Sequence of chain 1.D:
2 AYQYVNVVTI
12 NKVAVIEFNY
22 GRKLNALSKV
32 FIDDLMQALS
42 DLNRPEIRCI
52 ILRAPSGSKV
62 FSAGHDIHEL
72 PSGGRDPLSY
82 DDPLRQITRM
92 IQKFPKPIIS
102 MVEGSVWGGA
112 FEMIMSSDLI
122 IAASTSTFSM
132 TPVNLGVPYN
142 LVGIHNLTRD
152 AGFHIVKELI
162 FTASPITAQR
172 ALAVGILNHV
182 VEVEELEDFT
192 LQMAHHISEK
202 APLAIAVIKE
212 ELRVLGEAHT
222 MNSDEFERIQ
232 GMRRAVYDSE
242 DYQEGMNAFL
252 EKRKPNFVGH

A small-molecule ligand and the protein it binds are described below.
Small molecule (SMILES): CC(C(=O)SCCNC(=O)CCNC(=O)[C@H](O)C(C)(C)COP(=O)(O)OP(=O)(O)OC[C@H]1O[C@@H](n2cnc3c(N)ncnc32)[C@H](O)[C@@H]1OP(=O)(O)O)=[N+]([O-])[O-]

Binding-site contacts:
Ligand atom C8 contacts residue LEU25 of chain 1.D at 4.0 Å (hydrophobic).
Ligand atom N7 contacts residue ALA64 of chain 1.D at 3.5 Å.
Ligand atom N6 contacts residue HIS66 of chain 1.D at 2.4 Å (h-bond).
Ligand atom CP8 contacts residue TRP108 of chain 1.D at 3.7 Å (hydrophobic).
Ligand atom O22 contacts residue LYS60 of chain 1.D at 3.0 Å.
Ligand atom CP3 contacts residue ALA64 of chain 1.D at 3.4 Å (hydrophobic).
Ligand atom O5' contacts residue LEU25 of chain 1.D at 3.8 Å.
Ligand atom NP1 contacts residue HIS66 of chain 1.D at 4.0 Å.
Ligand atom N6 contacts residue ALA64 of chain 1.D at 3.1 Å (h-bond).
Ligand atom C6 contacts residue HIS66 of chain 1.D at 3.2 Å.
Ligand atom CP2 contacts residue THR132 of chain 1.D at 3.7 Å.
Ligand atom CP3 contacts residue THR132 of chain 1.D at 3.8 Å.
Ligand atom O6 contacts residue LEU25 of chain 1.D at 3.9 Å.
Ligand atom CP1 contacts residue ILE68 of chain 1.D at 4.0 Å (hydrophobic).
Ligand atom N6 contacts residue ILE68 of chain 1.D at 3.8 Å.
Ligand atom OP1 contacts residue THR132 of chain 1.D at 3.1 Å (h-bond).
Ligand atom NP1 contacts residue ALA64 of chain 1.D at 3.5 Å (h-bond).
Ligand atom S contacts residue LEU71 of chain 1.D at 4.0 Å.
Ligand atom CP1 contacts residue HIS66 of chain 1.D at 3.7 Å.
Ligand atom N1 contacts residue ASP67 of chain 1.D at 3.2 Å.
Ligand atom N1 contacts residue ILE68 of chain 1.D at 2.9 Å (h-bond).
Ligand atom C2 contacts residue ASP67 of chain 1.D at 3.4 Å.
Ligand atom CP4 contacts residue TRP108 of chain 1.D at 4.0 Å (hydrophobic).
Ligand atom O31 contacts residue LYS253 of chain 1.D at 2.9 Å (salt-bridge).
Ligand atom C5 contacts residue ALA64 of chain 1.D at 4.0 Å (hydrophobic).
Ligand atom CP9 contacts residue TRP108 of chain 1.D at 3.5 Å (hydrophobic).
Ligand atom CP2 contacts residue ILE68 of chain 1.D at 3.7 Å (hydrophobic).
Ligand atom S contacts residue ILE68 of chain 1.D at 3.5 Å.
Ligand atom CP4 contacts residue ALA64 of chain 1.D at 2.8 Å (hydrophobic).
Ligand atom CPB contacts residue VAL61 of chain 1.D at 4.0 Å (hydrophobic).
Ligand atom CPB contacts residue LEU25 of chain 1.D at 3.5 Å (hydrophobic).
Ligand atom NP1 contacts residue ILE68 of chain 1.D at 3.8 Å.
Ligand atom C6 contacts residue ILE68 of chain 1.D at 4.0 Å (hydrophobic).
Ligand atom CP2 contacts residue LEU136 of chain 1.D at 3.7 Å (hydrophobic).
Ligand atom CP5 contacts residue PHE250 of chain 1.D at 3.9 Å (hydrophobic).
Ligand atom C2 contacts residue ILE68 of chain 1.D at 3.4 Å (hydrophobic).
Ligand atom OP2 contacts residue TRP108 of chain 1.D at 4.0 Å.
Ligand atom N1 contacts residue HIS66 of chain 1.D at 3.2 Å (h-bond).
Ligand atom N6 contacts residue GLY65 of chain 1.D at 4.0 Å.
Ligand atom S contacts residue LEU136 of chain 1.D at 4.0 Å.